Binding-site contacts:
Ligand atom O2 contacts residue PHE149 of chain 1.A at 3.6 Å.
Ligand atom C1 contacts residue TRP183 of chain 1.A at 3.9 Å (hydrophobic).
Ligand atom O1 contacts residue ASP143 of chain 1.A at 2.5 Å (salt-bridge).
Ligand atom O5 contacts residue TRP18 of chain 1.A at 3.9 Å.
Ligand atom O6 contacts residue SER15 of chain 1.A at 3.4 Å (h-bond).
Ligand atom O3 contacts residue GLN241 of chain 1.A at 3.8 Å.
Ligand atom O4 contacts residue ARG17 of chain 1.A at 3.3 Å.
Ligand atom C2 contacts residue ASN145 of chain 1.A at 4.1 Å.
Ligand atom O3 contacts residue ASP242 of chain 1.A at 2.7 Å (salt-bridge).
Ligand atom C3 contacts residue ASP242 of chain 1.A at 3.6 Å.
Ligand atom O3 contacts residue LYS262 of chain 1.A at 2.9 Å (salt-bridge).
Ligand atom O1 contacts residue ASP91 of chain 1.A at 3.6 Å.
Ligand atom O4 contacts residue TRP18 of chain 1.A at 3.9 Å.
Ligand atom C2 contacts residue ARG17 of chain 1.A at 3.7 Å.
Ligand atom O1 contacts residue ASN145 of chain 1.A at 3.2 Å (h-bond).
Ligand atom O2 contacts residue ASN145 of chain 1.A at 3.1 Å (h-bond).
Ligand atom C5 contacts residue ARG92 of chain 1.A at 4.0 Å.
Ligand atom O3 contacts residue ARG17 of chain 1.A at 3.0 Å (salt-bridge).
Ligand atom O5 contacts residue ASP143 of chain 1.A at 3.5 Å (salt-bridge).
Ligand atom O6 contacts residue ARG92 of chain 1.A at 3.5 Å (salt-bridge).
Ligand atom C5 contacts residue TRP183 of chain 1.A at 3.6 Å (hydrophobic).
Ligand atom C3 contacts residue LYS262 of chain 1.A at 3.6 Å.
Ligand atom C2 contacts residue ASP91 of chain 1.A at 3.3 Å.
Ligand atom C3 contacts residue ARG17 of chain 1.A at 3.9 Å.
Ligand atom C3 contacts residue GLN241 of chain 1.A at 4.1 Å.
Ligand atom O1 contacts residue ARG92 of chain 1.A at 2.8 Å (salt-bridge).
Ligand atom O2 contacts residue ASP91 of chain 1.A at 2.7 Å (salt-bridge).
Ligand atom O6 contacts residue TRP18 of chain 1.A at 3.5 Å (h-bond).
Ligand atom C1 contacts residue ASN145 of chain 1.A at 4.0 Å.
Ligand atom C6 contacts residue TRP183 of chain 1.A at 3.5 Å (hydrophobic).
Ligand atom O2 contacts residue LYS262 of chain 1.A at 3.0 Å (salt-bridge).
Ligand atom C1 contacts residue ASP143 of chain 1.A at 3.3 Å.
Ligand atom C4 contacts residue ASP242 of chain 1.A at 3.3 Å.
Ligand atom O4 contacts residue ASP242 of chain 1.A at 2.7 Å (salt-bridge).
Ligand atom C1 contacts residue ARG92 of chain 1.A at 3.8 Å.
Ligand atom C2 contacts residue LYS262 of chain 1.A at 3.9 Å.
Ligand atom C6 contacts residue ARG92 of chain 1.A at 3.9 Å.
Ligand atom O5 contacts residue TRP183 of chain 1.A at 3.7 Å.
Ligand atom O5 contacts residue ARG92 of chain 1.A at 3.0 Å (salt-bridge).
Ligand atom O2 contacts residue ARG17 of chain 1.A at 3.5 Å (salt-bridge).

Sequence of chain 1.A:
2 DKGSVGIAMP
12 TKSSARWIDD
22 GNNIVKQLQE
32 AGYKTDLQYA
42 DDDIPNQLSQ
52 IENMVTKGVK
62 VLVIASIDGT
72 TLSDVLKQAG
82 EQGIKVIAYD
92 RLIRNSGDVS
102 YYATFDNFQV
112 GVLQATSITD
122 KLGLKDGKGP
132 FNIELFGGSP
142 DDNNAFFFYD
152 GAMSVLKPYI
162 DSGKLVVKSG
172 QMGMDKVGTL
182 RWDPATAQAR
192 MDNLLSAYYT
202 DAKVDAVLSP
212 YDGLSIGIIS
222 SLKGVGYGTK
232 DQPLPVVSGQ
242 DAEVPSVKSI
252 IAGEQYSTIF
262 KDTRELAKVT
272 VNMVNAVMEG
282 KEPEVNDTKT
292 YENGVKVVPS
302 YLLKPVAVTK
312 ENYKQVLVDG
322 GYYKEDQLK

This protein binds this small molecule.
Small molecule (SMILES): OC[C@H]1O[C@@H](O)[C@H](O)[C@@H](O)[C@H]1O